Sequence of chain 1.C:
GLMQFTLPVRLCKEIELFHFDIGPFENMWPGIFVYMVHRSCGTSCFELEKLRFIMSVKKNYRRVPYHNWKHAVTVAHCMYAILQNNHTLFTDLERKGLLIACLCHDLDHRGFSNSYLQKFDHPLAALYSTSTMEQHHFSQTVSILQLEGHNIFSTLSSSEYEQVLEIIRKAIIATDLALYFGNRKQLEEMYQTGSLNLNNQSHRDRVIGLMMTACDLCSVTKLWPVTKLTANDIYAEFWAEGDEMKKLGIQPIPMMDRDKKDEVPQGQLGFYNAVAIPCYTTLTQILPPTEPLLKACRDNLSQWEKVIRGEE

Binding-site contacts:
Ligand atom N06 contacts residue GLY279 of chain 1.C at 3.5 Å.
Ligand atom C08 contacts residue GLY279 of chain 1.C at 3.4 Å.
Ligand atom C23 contacts residue GLU275 of chain 1.C at 3.5 Å.
Ligand atom C03 contacts residue GLY279 of chain 1.C at 3.2 Å.
Ligand atom C02 contacts residue GLN280 of chain 1.C at 3.8 Å.
Ligand atom C14 contacts residue PHE283 of chain 1.C at 3.4 Å (hydrophobic).
Ligand atom C02 contacts residue PHE250 of chain 1.C at 3.8 Å (hydrophobic).
Ligand atom N07 contacts residue GLY279 of chain 1.C at 3.2 Å (h-bond).
Ligand atom N04 contacts residue GLY279 of chain 1.C at 3.6 Å.
Ligand atom C16 contacts residue PHE283 of chain 1.C at 3.7 Å (hydrophobic).
Ligand atom C21 contacts residue VAL276 of chain 1.C at 3.6 Å (hydrophobic).
Ligand atom C20 contacts residue GLN280 of chain 1.C at 3.5 Å.
Ligand atom C21 contacts residue GLU275 of chain 1.C at 3.6 Å.
Ligand atom C22 contacts residue PRO266 of chain 1.C at 3.7 Å (hydrophobic).
Ligand atom C10 contacts residue MET267 of chain 1.C at 3.8 Å (hydrophobic).
Ligand atom N18 contacts residue PHE283 of chain 1.C at 3.7 Å.
Ligand atom C20 contacts residue ILE246 of chain 1.C at 3.5 Å (hydrophobic).
Ligand atom C23 contacts residue PRO266 of chain 1.C at 3.6 Å (hydrophobic).
Ligand atom C22 contacts residue MET267 of chain 1.C at 3.5 Å (hydrophobic).
Ligand atom C09 contacts residue PHE283 of chain 1.C at 3.6 Å (hydrophobic).
Ligand atom N04 contacts residue TYR247 of chain 1.C at 2.6 Å (h-bond).
Ligand atom C11 contacts residue PHE283 of chain 1.C at 3.6 Å (hydrophobic).
Ligand atom C11 contacts residue LEU229 of chain 1.C at 3.6 Å (hydrophobic).
Ligand atom C03 contacts residue TYR247 of chain 1.C at 3.3 Å (hydrophobic).
Ligand atom C05 contacts residue TYR247 of chain 1.C at 3.7 Å (hydrophobic).
Ligand atom C24 contacts residue GLU275 of chain 1.C at 3.8 Å.
Ligand atom N12 contacts residue PHE283 of chain 1.C at 3.8 Å.
Ligand atom C09 contacts residue TYR247 of chain 1.C at 3.4 Å (hydrophobic).
Ligand atom N17 contacts residue GLN280 of chain 1.C at 3.0 Å (h-bond).
Ligand atom C13 contacts residue PHE283 of chain 1.C at 3.7 Å (hydrophobic).
Ligand atom C09 contacts residue GLY279 of chain 1.C at 3.5 Å.
Ligand atom N15 contacts residue PHE283 of chain 1.C at 3.5 Å.
Ligand atom N12 contacts residue ILE246 of chain 1.C at 3.6 Å.
Ligand atom C09 contacts residue GLN280 of chain 1.C at 3.4 Å.
Ligand atom C13 contacts residue ILE246 of chain 1.C at 3.5 Å (hydrophobic).
Ligand atom C19 contacts residue PHE283 of chain 1.C at 3.8 Å (hydrophobic).
Ligand atom C05 contacts residue GLY279 of chain 1.C at 3.4 Å.
Ligand atom C10 contacts residue TYR247 of chain 1.C at 3.6 Å (hydrophobic).
Ligand atom N01 contacts residue MET267 of chain 1.C at 3.8 Å.
Ligand atom N18 contacts residue PHE250 of chain 1.C at 3.6 Å.

This small molecule binds to this protein.
Small molecule (SMILES): Cc1ncc(C)n2nc(CCc3nc(N(C)C4CC4)nn3C)nc12